Binding-site contacts:
Ligand atom N2 contacts residue THR121 of chain 1.A at 3.1 Å (h-bond).
Ligand atom C7 contacts residue THR121 of chain 1.A at 3.2 Å.
Ligand atom N2 contacts residue ASN119 of chain 1.A at 2.9 Å (h-bond).
Ligand atom C3 contacts residue ASN119 of chain 1.A at 3.8 Å.
Ligand atom O5 contacts residue VAL124 of chain 1.A at 4.5 Å.
Ligand atom C5 contacts residue ASN119 of chain 1.A at 3.7 Å.
Ligand atom C2 contacts residue THR121 of chain 1.A at 4.3 Å.
Ligand atom C6 contacts residue VAL124 of chain 1.A at 3.6 Å (hydrophobic).
Ligand atom C1 contacts residue ASN122 of chain 1.A at 4.5 Å.
Ligand atom C2 contacts residue ASN119 of chain 1.A at 2.4 Å.
Ligand atom O5 contacts residue ASN119 of chain 1.A at 2.4 Å (h-bond).
Ligand atom C4 contacts residue ASN119 of chain 1.A at 4.2 Å.
Ligand atom C5 contacts residue VAL124 of chain 1.A at 4.3 Å (hydrophobic).
Ligand atom O7 contacts residue ALA120 of chain 1.A at 4.4 Å.
Ligand atom C1 contacts residue ASN119 of chain 1.A at 1.4 Å.
Ligand atom C7 contacts residue ASN119 of chain 1.A at 3.3 Å.
Ligand atom O7 contacts residue ASN119 of chain 1.A at 4.2 Å.
Ligand atom O7 contacts residue THR121 of chain 1.A at 2.7 Å (h-bond).
Ligand atom C1 contacts residue THR121 of chain 1.A at 4.5 Å.
Ligand atom C8 contacts residue ASN119 of chain 1.A at 3.4 Å.

This small molecule binds to this protein.
Small molecule (SMILES): CC(=O)N[C@@H]1[C@@H](O)[C@H](O)[C@@H](CO)O[C@H]1O

Sequence of chain 1.A:
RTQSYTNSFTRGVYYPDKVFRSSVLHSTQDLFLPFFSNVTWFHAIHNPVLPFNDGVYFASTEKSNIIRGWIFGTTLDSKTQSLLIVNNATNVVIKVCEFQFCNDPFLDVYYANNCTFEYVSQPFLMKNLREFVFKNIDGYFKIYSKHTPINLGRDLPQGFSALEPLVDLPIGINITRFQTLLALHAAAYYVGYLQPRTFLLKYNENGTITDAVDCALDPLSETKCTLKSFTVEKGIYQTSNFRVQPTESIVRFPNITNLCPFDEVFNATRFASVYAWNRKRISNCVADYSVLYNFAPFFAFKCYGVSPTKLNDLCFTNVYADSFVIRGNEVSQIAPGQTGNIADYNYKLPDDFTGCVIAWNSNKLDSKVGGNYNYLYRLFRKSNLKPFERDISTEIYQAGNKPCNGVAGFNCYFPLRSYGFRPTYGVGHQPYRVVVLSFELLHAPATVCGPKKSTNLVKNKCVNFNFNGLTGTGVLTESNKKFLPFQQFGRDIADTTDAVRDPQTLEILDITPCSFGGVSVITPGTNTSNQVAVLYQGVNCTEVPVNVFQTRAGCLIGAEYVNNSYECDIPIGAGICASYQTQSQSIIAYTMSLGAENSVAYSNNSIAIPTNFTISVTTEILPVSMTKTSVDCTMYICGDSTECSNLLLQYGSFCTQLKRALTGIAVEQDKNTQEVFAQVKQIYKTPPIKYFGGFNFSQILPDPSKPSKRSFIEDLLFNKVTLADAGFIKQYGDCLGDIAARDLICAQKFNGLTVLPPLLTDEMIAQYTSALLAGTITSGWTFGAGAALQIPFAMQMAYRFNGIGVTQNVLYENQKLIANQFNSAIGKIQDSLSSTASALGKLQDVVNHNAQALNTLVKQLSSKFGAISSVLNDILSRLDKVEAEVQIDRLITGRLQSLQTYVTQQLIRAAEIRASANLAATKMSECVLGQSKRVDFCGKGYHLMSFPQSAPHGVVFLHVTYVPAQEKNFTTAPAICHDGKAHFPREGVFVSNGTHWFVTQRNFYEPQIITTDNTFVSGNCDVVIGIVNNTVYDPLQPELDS